A small-molecule ligand and the protein it binds are described below.
Small molecule (SMILES): CC(=O)N[C@@H]1[C@@H](O)[C@H](O)[C@@H](CO)O[C@H]1O

Sequence of chain 1.B:
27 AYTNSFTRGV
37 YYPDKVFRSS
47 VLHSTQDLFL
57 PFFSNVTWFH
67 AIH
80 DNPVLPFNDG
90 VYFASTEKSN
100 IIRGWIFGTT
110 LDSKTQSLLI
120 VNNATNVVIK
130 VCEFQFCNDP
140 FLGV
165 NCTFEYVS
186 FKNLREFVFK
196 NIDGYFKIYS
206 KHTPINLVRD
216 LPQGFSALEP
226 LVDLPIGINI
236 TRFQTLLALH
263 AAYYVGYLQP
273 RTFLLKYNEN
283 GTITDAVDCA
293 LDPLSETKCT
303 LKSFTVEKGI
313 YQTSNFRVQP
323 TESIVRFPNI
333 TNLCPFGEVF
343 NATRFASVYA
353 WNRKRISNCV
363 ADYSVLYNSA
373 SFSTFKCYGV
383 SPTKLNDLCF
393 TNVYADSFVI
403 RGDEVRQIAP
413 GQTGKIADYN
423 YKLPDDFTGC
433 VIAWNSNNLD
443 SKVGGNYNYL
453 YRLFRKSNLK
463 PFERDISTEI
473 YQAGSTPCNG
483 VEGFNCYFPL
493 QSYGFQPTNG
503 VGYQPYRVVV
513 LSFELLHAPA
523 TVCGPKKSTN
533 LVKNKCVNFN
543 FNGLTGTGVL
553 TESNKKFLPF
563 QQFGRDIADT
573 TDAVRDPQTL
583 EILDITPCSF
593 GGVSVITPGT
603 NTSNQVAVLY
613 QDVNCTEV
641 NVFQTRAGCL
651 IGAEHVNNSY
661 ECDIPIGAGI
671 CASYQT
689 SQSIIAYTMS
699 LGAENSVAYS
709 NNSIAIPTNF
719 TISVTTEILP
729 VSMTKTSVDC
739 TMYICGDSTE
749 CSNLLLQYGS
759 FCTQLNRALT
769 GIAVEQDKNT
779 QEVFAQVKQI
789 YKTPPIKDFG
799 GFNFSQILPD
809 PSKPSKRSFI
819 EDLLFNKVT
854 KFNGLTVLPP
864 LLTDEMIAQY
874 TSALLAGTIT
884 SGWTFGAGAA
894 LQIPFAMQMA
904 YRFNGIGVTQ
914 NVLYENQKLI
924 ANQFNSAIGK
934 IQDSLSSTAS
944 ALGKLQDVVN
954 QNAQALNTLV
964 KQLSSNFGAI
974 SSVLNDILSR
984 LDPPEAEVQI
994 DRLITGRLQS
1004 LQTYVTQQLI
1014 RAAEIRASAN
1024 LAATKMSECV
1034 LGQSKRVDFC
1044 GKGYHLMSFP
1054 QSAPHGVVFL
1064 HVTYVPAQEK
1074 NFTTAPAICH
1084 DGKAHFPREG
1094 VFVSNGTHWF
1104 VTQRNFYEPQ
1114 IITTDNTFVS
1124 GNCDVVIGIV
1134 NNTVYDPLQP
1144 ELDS

Binding-site contacts:
Ligand atom O5 contacts residue ASN165 of chain 1.C at 2.4 Å (h-bond).
Ligand atom O7 contacts residue ASN165 of chain 1.C at 4.4 Å.
Ligand atom C7 contacts residue GLU132 of chain 1.C at 3.9 Å.
Ligand atom C8 contacts residue LYS113 of chain 1.C at 4.3 Å.
Ligand atom C8 contacts residue GLU132 of chain 1.C at 3.3 Å.
Ligand atom O7 contacts residue THR470 of chain 1.B at 4.0 Å.
Ligand atom C3 contacts residue ASN165 of chain 1.C at 3.8 Å.
Ligand atom O7 contacts residue GLU132 of chain 1.C at 4.4 Å.
Ligand atom C8 contacts residue THR470 of chain 1.B at 4.5 Å.
Ligand atom C4 contacts residue ASN165 of chain 1.C at 4.2 Å.
Ligand atom C7 contacts residue ASN165 of chain 1.C at 3.9 Å.
Ligand atom C2 contacts residue ASN165 of chain 1.C at 2.5 Å.
Ligand atom O7 contacts residue ILE468 of chain 1.B at 3.7 Å.
Ligand atom C1 contacts residue ASN165 of chain 1.C at 1.4 Å.
Ligand atom C5 contacts residue ASN165 of chain 1.C at 3.7 Å.
Ligand atom N2 contacts residue GLU132 of chain 1.C at 4.0 Å.
Ligand atom N2 contacts residue ASN165 of chain 1.C at 2.9 Å (h-bond).
Ligand atom O6 contacts residue ASN165 of chain 1.C at 4.3 Å.

Sequence of chain 1.C:
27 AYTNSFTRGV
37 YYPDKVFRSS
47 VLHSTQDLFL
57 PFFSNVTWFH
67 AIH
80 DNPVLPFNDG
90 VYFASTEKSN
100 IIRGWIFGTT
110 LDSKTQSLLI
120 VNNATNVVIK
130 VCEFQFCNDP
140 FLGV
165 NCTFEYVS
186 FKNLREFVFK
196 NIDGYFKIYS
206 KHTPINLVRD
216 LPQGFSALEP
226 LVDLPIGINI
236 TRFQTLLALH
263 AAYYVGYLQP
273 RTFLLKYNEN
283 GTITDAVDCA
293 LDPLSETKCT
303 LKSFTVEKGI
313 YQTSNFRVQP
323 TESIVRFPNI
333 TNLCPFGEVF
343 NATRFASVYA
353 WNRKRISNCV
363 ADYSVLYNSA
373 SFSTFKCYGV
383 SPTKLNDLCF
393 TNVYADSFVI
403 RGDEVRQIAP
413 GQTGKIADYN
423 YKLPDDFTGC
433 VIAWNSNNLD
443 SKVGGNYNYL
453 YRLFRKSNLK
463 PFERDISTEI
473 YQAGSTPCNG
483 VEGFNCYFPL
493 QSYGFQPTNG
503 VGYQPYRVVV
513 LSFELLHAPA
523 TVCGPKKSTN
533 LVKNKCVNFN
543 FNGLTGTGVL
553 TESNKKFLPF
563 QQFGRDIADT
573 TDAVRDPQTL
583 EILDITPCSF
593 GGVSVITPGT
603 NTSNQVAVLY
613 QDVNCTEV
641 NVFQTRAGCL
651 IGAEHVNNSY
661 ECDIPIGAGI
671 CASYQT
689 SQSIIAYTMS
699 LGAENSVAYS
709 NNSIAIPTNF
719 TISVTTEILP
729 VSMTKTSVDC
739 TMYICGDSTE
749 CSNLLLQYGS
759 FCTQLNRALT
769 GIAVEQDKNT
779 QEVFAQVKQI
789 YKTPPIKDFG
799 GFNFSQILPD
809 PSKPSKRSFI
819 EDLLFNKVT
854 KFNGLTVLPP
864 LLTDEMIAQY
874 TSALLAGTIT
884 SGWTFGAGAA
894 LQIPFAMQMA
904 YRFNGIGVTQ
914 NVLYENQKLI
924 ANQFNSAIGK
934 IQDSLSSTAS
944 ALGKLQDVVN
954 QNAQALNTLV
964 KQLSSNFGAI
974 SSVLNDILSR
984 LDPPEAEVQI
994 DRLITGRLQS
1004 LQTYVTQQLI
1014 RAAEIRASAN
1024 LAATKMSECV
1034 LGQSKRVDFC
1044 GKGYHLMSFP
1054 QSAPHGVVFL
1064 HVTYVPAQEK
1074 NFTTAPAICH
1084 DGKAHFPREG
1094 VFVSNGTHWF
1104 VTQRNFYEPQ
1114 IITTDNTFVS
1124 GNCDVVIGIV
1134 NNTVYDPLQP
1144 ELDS